Binding-site contacts:
Ligand atom CAI contacts residue LEU18 of chain 1.C at 4.0 Å (hydrophobic).
Ligand atom CAL contacts residue LYS16 of chain 1.C at 3.6 Å.
Ligand atom OAG contacts residue SER118 of chain 1.A at 3.4 Å (h-bond).
Ligand atom CAI contacts residue ALA109 of chain 1.C at 4.0 Å (hydrophobic).
Ligand atom CAH contacts residue LEU18 of chain 1.C at 3.6 Å (hydrophobic).
Ligand atom CAN contacts residue LYS16 of chain 1.C at 3.3 Å.
Ligand atom CAB contacts residue THR119 of chain 1.A at 3.6 Å.
Ligand atom OAE contacts residue LYS16 of chain 1.C at 2.3 Å (salt-bridge).
Ligand atom CAA contacts residue ALA109 of chain 1.C at 3.7 Å (hydrophobic).
Ligand atom CAQ contacts residue THR120 of chain 1.A at 4.1 Å.
Ligand atom CAP contacts residue SER118 of chain 1.C at 3.8 Å.
Ligand atom CAN contacts residue LYS16 of chain 1.A at 3.6 Å.
Ligand atom OAG contacts residue LEU111 of chain 1.A at 3.8 Å.
Ligand atom NAW contacts residue LYS16 of chain 1.A at 3.8 Å.
Ligand atom CAT contacts residue LEU111 of chain 1.C at 3.7 Å (hydrophobic).
Ligand atom CAI contacts residue LEU18 of chain 1.A at 3.8 Å (hydrophobic).
Ligand atom CAT contacts residue SER118 of chain 1.C at 3.5 Å.
Ligand atom CAB contacts residue SER118 of chain 1.A at 3.5 Å.
Ligand atom CAA contacts residue SER118 of chain 1.C at 3.2 Å.
Ligand atom CAA contacts residue THR120 of chain 1.C at 4.0 Å.
Ligand atom CAO contacts residue LYS16 of chain 1.C at 1.5 Å.
Ligand atom CAM contacts residue LEU18 of chain 1.C at 4.0 Å (hydrophobic).
Ligand atom CAU contacts residue LYS16 of chain 1.C at 2.6 Å.
Ligand atom CAU contacts residue LYS16 of chain 1.A at 3.7 Å.
Ligand atom CAQ contacts residue LEU111 of chain 1.C at 3.7 Å (hydrophobic).
Ligand atom CAK contacts residue THR120 of chain 1.A at 3.5 Å.
Ligand atom OAE contacts residue THR107 of chain 1.C at 4.0 Å.
Ligand atom CAA contacts residue LEU111 of chain 1.C at 3.9 Å (hydrophobic).
Ligand atom CAD contacts residue ALA109 of chain 1.A at 3.9 Å (hydrophobic).
Ligand atom OAG contacts residue SER118 of chain 1.C at 2.5 Å (h-bond).
Ligand atom OAE contacts residue LYS16 of chain 1.A at 4.0 Å.
Ligand atom CAT contacts residue LEU111 of chain 1.A at 4.1 Å (hydrophobic).
Ligand atom CAB contacts residue LEU111 of chain 1.C at 3.7 Å (hydrophobic).
Ligand atom CAC contacts residue LYS16 of chain 1.A at 4.0 Å.
Ligand atom CAV contacts residue LYS16 of chain 1.A at 3.6 Å.
Ligand atom CAP contacts residue LEU111 of chain 1.C at 3.9 Å (hydrophobic).
Ligand atom CAH contacts residue ALA109 of chain 1.A at 3.9 Å (hydrophobic).
Ligand atom CAB contacts residue THR120 of chain 1.A at 3.8 Å.
Ligand atom OAG contacts residue LEU111 of chain 1.C at 3.6 Å.
Ligand atom CAD contacts residue THR107 of chain 1.A at 3.6 Å.

This protein binds this small molecule.
Small molecule (SMILES): Cc1cc(/C=C/c2cc(C(=O)O)cc(N(C)C)c2)cc(C)c1O

Sequence of chain 1.A:
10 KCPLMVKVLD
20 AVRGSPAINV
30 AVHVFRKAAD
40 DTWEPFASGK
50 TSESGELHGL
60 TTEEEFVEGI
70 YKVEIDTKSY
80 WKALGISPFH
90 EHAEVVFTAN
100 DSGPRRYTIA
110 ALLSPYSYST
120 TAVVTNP

Sequence of chain 1.C:
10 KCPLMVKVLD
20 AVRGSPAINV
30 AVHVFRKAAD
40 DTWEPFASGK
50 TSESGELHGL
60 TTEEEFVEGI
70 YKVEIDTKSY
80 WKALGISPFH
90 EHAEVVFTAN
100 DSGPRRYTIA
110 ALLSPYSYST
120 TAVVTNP